Sequence of chain 1.A:
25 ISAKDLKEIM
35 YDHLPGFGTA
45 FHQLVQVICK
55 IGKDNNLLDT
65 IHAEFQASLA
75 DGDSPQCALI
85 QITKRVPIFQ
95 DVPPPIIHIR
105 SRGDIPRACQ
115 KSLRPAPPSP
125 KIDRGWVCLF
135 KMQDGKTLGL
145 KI

This protein binds this small molecule.
Small molecule (SMILES): Nc1ccn([C@@H]2O[C@H](CO[P](=O)(O)O[C@H]3[C@@H](O)[C@H](n4cnc5c(N)ncnc54)O[C@@H]3CO[P](=O)(O)O[C@H]3[C@@H](O)[C@H](n4cnc5c(=O)nc(N)[nH]c54)O[C@@H]3COP(=O)=O)[C@@H](O[P](=O)(O)OC[C@H]3O[C@@H](n4cnc5c(=O)nc(N)[nH]c54)[C@H](O)[C@@H]3O[P](=O)(O)OC[C@H]3O[C@@H](n4ccc(=O)[nH]c4=O)[C@H](O)[C@@H]3O[P](=O)(O)OC[C@H]3O[C@@H](n4ccc(N)nc4=O)[C@H](O)[C@@H]3O[P](=O)(O)OC[C@H]3O[C@@H](n4ccc(=O)[nH]c4=O)[C@H](O)[C@@H]3O[P](=O)(O)OC[C@H]3O[C@@H](n4cnc5c(N)ncnc54)[C@H](O)[C@@H]3O[P](=O)(O)OC[C@H]3O[C@@H](n4cnc5c(=O)nc(N)[nH]c54)[C@H](O)[C@@H]3O)[C@H]2O)c(=O)n1

Binding-site contacts:
Ligand atom C6 contacts residue C9 of chain 1.E at 3.2 Å.
Ligand atom N9 contacts residue G7 of chain 1.E at 3.3 Å (h-bond).
Ligand atom O2 contacts residue U8 of chain 1.E at 3.1 Å (h-bond).
Ligand atom O6 contacts residue C9 of chain 1.E at 2.5 Å (h-bond).
Ligand atom C5 contacts residue G7 of chain 1.E at 3.3 Å.
Ligand atom O4 contacts residue A3 of chain 1.E at 2.8 Å (h-bond).
Ligand atom C4 contacts residue G7 of chain 1.E at 3.3 Å.
Ligand atom O6 contacts residue C6 of chain 1.E at 3.0 Å (h-bond).
Ligand atom O2 contacts residue G4 of chain 1.E at 2.8 Å (h-bond).
Ligand atom N2 contacts residue C6 of chain 1.E at 2.6 Å (h-bond).
Ligand atom OP1 contacts residue ARG128 of chain 1.A at 3.3 Å (salt-bridge).
Ligand atom C4 contacts residue G7 of chain 1.E at 3.3 Å.
Ligand atom N3 contacts residue G4 of chain 1.E at 2.9 Å (h-bond).
Ligand atom N2 contacts residue C1 of chain 1.E at 2.8 Å (h-bond).
Ligand atom C6 contacts residue C9 of chain 1.E at 3.1 Å.
Ligand atom O4 contacts residue A5 of chain 1.E at 2.9 Å (h-bond).
Ligand atom O2 contacts residue G7 of chain 1.E at 2.8 Å (h-bond).
Ligand atom OP2 contacts residue LYS88 of chain 1.A at 2.5 Å (salt-bridge).
Ligand atom N3 contacts residue A5 of chain 1.E at 2.9 Å (h-bond).
Ligand atom N1 contacts residue C6 of chain 1.E at 2.8 Å (h-bond).
Ligand atom N1 contacts residue C9 of chain 1.E at 2.8 Å (h-bond).
Ligand atom N1 contacts residue C9 of chain 1.E at 2.8 Å (h-bond).
Ligand atom N1 contacts residue C1 of chain 1.E at 2.8 Å (h-bond).
Ligand atom C2' contacts residue GLN85 of chain 1.A at 3.3 Å.
Ligand atom N2 contacts residue C9 of chain 1.E at 3.3 Å (h-bond).
Ligand atom N4 contacts residue G4 of chain 1.E at 3.0 Å (h-bond).
Ligand atom OP2 contacts residue ARG128 of chain 1.A at 2.7 Å (salt-bridge).
Ligand atom O3' contacts residue GLN85 of chain 1.A at 2.8 Å (h-bond).
Ligand atom N4 contacts residue G7 of chain 1.E at 2.5 Å (h-bond).
Ligand atom N1 contacts residue U2 of chain 1.E at 3.0 Å (h-bond).
Ligand atom N6 contacts residue U8 of chain 1.E at 3.0 Å (h-bond).
Ligand atom OP2 contacts residue ARG128 of chain 1.A at 3.2 Å (salt-bridge).
Ligand atom N3 contacts residue A3 of chain 1.E at 2.8 Å (h-bond).
Ligand atom N3 contacts residue A3 of chain 1.E at 3.3 Å.
Ligand atom OP1 contacts residue ARG118 of chain 1.A at 3.3 Å (salt-bridge).
Ligand atom N3 contacts residue G7 of chain 1.E at 2.7 Å (h-bond).
Ligand atom C2 contacts residue U8 of chain 1.E at 3.3 Å.
Ligand atom O6 contacts residue C1 of chain 1.E at 2.8 Å (h-bond).
Ligand atom N1 contacts residue U8 of chain 1.E at 2.8 Å (h-bond).
Ligand atom O2' contacts residue GLN85 of chain 1.A at 2.8 Å (h-bond).